Sequence of chain 1.A:
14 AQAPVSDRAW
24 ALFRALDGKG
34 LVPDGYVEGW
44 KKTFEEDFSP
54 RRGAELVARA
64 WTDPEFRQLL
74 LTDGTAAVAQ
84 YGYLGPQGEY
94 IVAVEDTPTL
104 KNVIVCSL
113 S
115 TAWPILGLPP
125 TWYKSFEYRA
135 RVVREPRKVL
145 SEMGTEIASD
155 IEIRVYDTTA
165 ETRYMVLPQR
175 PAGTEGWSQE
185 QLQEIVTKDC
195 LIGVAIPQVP

Binding-site contacts:
Ligand atom C1 contacts residue TYR72 of chain 1.B at 3.8 Å (hydrophobic).
Ligand atom N contacts residue CSD112 of chain 1.A at 3.5 Å (h-bond).
Ligand atom N contacts residue TYR72 of chain 1.B at 4.1 Å.
Ligand atom C2 contacts residue CSD112 of chain 1.A at 4.3 Å.
Ligand atom C contacts residue CSO114 of chain 1.A at 2.9 Å.
Ligand atom C4 contacts residue ARG56 of chain 1.B at 4.2 Å.
Ligand atom C4 contacts residue CSO114 of chain 1.A at 4.2 Å.
Ligand atom C contacts residue FE1 of chain 1.C at 2.1 Å.
Ligand atom C1 contacts residue MET40 of chain 1.B at 4.3 Å (hydrophobic).
Ligand atom C1 contacts residue TYR37 of chain 1.B at 3.4 Å (hydrophobic).
Ligand atom C3 contacts residue TYR76 of chain 1.B at 4.3 Å (hydrophobic).
Ligand atom C contacts residue SER113 of chain 1.A at 2.8 Å.
Ligand atom C4 contacts residue TRP117 of chain 1.A at 4.0 Å (hydrophobic).
Ligand atom C3 contacts residue CSO114 of chain 1.A at 4.5 Å.
Ligand atom C1 contacts residue TYR76 of chain 1.B at 3.8 Å (hydrophobic).
Ligand atom C contacts residue TYR72 of chain 1.B at 4.5 Å (hydrophobic).
Ligand atom C contacts residue CSD112 of chain 1.A at 2.8 Å.
Ligand atom C2 contacts residue CSO114 of chain 1.A at 4.3 Å.
Ligand atom N contacts residue SER113 of chain 1.A at 3.5 Å (h-bond).
Ligand atom C3 contacts residue VAL52 of chain 1.B at 3.9 Å (hydrophobic).
Ligand atom N contacts residue CSO114 of chain 1.A at 3.4 Å (h-bond).
Ligand atom C4 contacts residue MET40 of chain 1.B at 4.5 Å (hydrophobic).
Ligand atom C contacts residue CYS109 of chain 1.A at 4.4 Å (hydrophobic).
Ligand atom C4 contacts residue GLN90 of chain 1.A at 3.7 Å.
Ligand atom C3 contacts residue CSD112 of chain 1.A at 3.9 Å.
Ligand atom C3 contacts residue ARG56 of chain 1.B at 3.9 Å.
Ligand atom C4 contacts residue VAL52 of chain 1.B at 4.3 Å (hydrophobic).
Ligand atom C1 contacts residue TRP117 of chain 1.A at 4.5 Å (hydrophobic).
Ligand atom N contacts residue FE1 of chain 1.C at 4.0 Å.

Sequence of chain 1.B:
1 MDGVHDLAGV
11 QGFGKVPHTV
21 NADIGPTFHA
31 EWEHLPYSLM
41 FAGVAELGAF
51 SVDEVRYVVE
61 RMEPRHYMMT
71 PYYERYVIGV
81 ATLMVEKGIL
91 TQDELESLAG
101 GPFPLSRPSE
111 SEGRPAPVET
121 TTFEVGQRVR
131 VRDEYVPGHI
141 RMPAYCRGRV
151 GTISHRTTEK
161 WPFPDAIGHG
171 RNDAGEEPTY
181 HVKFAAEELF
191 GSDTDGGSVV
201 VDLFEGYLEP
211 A

This small molecule binds to this protein.
Small molecule (SMILES): [C-]#[N+]C(C)(C)C